Sequence of chain 1.M:
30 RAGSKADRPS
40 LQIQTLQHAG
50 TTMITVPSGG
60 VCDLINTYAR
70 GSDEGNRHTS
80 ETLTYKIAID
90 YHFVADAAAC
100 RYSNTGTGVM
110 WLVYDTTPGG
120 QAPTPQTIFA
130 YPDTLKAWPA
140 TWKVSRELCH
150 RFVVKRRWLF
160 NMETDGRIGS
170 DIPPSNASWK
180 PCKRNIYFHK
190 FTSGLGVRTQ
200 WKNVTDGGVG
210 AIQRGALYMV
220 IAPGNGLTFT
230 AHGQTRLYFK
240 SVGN

A small-molecule ligand and the protein it binds are described below.
Small molecule (SMILES): N=c1ccn([C@H]2C[C@H](O[P](=O)(O)OC[C@H]3O[C@@H](n4cnc5c(=O)nc(N)[nH]c54)C[C@@H]3O[P](=O)(O)OC[C@H]3O[C@@H](n4cnc5c(N)ncnc54)C[C@@H]3O[P](=O)(O)OC[C@H]3O[C@@H](n4cnc5c(N)ncnc54)C[C@@H]3O[P](=O)(O)OC[C@H]3O[C@@H](n4ccc(N)nc4=O)C[C@@H]3O[P](=O)(O)OC[C@H]3O[C@@H](n4ccc(N)nc4=O)C[C@@H]3O[P](=O)(O)OC[C@H]3O[C@@H](n4ccc(N)nc4=O)C[C@@H]3O[P](=O)(O)OC[C@H]3O[C@@H](n4ccc(N)nc4=O)C[C@@H]3O[P](=O)(O)OC[C@H]3O[C@@H](n4cnc5c(N)ncnc54)C[C@@H]3O)[C@@H](COP(=O)=O)O2)c(=O)[nH]1

Sequence of chain 1.U:
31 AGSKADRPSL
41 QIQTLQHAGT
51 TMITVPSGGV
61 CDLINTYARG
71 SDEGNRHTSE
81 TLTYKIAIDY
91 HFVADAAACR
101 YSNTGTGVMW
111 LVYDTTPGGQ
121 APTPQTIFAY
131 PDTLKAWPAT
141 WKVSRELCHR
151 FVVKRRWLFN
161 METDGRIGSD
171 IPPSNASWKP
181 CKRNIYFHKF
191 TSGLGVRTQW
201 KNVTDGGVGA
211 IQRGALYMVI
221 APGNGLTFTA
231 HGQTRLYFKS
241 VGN

Binding-site contacts:
Ligand atom O3' contacts residue TYR237 of chain 1.U at 3.8 Å.
Ligand atom O3' contacts residue VAL153 of chain 1.M at 3.9 Å.
Ligand atom OP1 contacts residue ARG145 of chain 1.M at 2.5 Å (salt-bridge).
Ligand atom C2 contacts residue TYR237 of chain 1.U at 3.9 Å (hydrophobic).
Ligand atom C2 contacts residue LYS34 of chain 1.M at 3.8 Å.
Ligand atom N3 contacts residue LYS34 of chain 1.M at 3.5 Å (salt-bridge).
Ligand atom OP1 contacts residue ARG235 of chain 1.U at 3.5 Å (salt-bridge).
Ligand atom OP2 contacts residue HIS149 of chain 1.M at 3.9 Å.
Ligand atom N4 contacts residue LYS85 of chain 1.U at 3.0 Å (salt-bridge).
Ligand atom OP1 contacts residue LYS142 of chain 1.M at 3.3 Å (salt-bridge).
Ligand atom OP1 contacts residue ARG156 of chain 1.M at 3.9 Å.
Ligand atom OP1 contacts residue HIS149 of chain 1.M at 3.1 Å.
Ligand atom N6 contacts residue PHE190 of chain 1.U at 3.6 Å.
Ligand atom OP2 contacts residue SER39 of chain 1.U at 2.9 Å (h-bond).
Ligand atom C4 contacts residue PHE190 of chain 1.U at 3.7 Å (hydrophobic).
Ligand atom OP2 contacts residue LYS142 of chain 1.M at 3.3 Å (salt-bridge).
Ligand atom C2' contacts residue LYS34 of chain 1.M at 3.3 Å.
Ligand atom C4' contacts residue ARG155 of chain 1.M at 4.0 Å.
Ligand atom C6 contacts residue PHE190 of chain 1.U at 3.4 Å (hydrophobic).
Ligand atom P contacts residue SER39 of chain 1.U at 3.5 Å.
Ligand atom C5' contacts residue ILE42 of chain 1.U at 3.9 Å (hydrophobic).
Ligand atom P contacts residue TYR237 of chain 1.U at 4.0 Å.
Ligand atom N7 contacts residue PHE190 of chain 1.U at 3.9 Å.
Ligand atom O2 contacts residue TYR237 of chain 1.U at 3.4 Å.
Ligand atom OP2 contacts residue ARG235 of chain 1.U at 3.0 Å (salt-bridge).
Ligand atom O5' contacts residue LYS142 of chain 1.M at 3.6 Å.
Ligand atom OP2 contacts residue ILE42 of chain 1.U at 3.8 Å.
Ligand atom P contacts residue ARG235 of chain 1.U at 3.8 Å.
Ligand atom C5' contacts residue ARG145 of chain 1.M at 3.7 Å.
Ligand atom C2' contacts residue SER39 of chain 1.U at 3.9 Å.
Ligand atom OP2 contacts residue TYR237 of chain 1.U at 2.9 Å (h-bond).
Ligand atom N1 contacts residue PHE190 of chain 1.U at 3.8 Å.
Ligand atom C8 contacts residue PHE190 of chain 1.U at 4.0 Å (hydrophobic).
Ligand atom C5 contacts residue PHE190 of chain 1.U at 3.5 Å (hydrophobic).
Ligand atom O3' contacts residue SER39 of chain 1.U at 2.9 Å (h-bond).
Ligand atom P contacts residue ARG145 of chain 1.M at 4.0 Å.
Ligand atom C3' contacts residue ARG145 of chain 1.M at 3.9 Å.
Ligand atom P contacts residue LYS142 of chain 1.M at 3.5 Å.
Ligand atom N3 contacts residue TYR237 of chain 1.U at 3.9 Å.
Ligand atom OP1 contacts residue VAL153 of chain 1.M at 3.6 Å.